Binding-site contacts:
Ligand atom CAM contacts residue NAD1 of chain 1.CA at 3.5 Å.
Ligand atom CAN contacts residue ALA197 of chain 1.I at 4.0 Å (hydrophobic).
Ligand atom CAF contacts residue MET159 of chain 1.I at 3.9 Å (hydrophobic).
Ligand atom OAL contacts residue NAD1 of chain 1.CA at 3.4 Å.
Ligand atom CAK contacts residue NAD1 of chain 1.CA at 3.5 Å.
Ligand atom CAF contacts residue ILE200 of chain 1.I at 3.9 Å (hydrophobic).
Ligand atom CAG contacts residue GLY93 of chain 1.I at 3.6 Å.
Ligand atom CAG contacts residue MET159 of chain 1.I at 3.4 Å (hydrophobic).
Ligand atom FAC contacts residue NAD1 of chain 1.CA at 3.2 Å.
Ligand atom FAD contacts residue NAD1 of chain 1.CA at 3.4 Å.
Ligand atom CAO contacts residue ALA196 of chain 1.I at 3.6 Å (hydrophobic).
Ligand atom CAO contacts residue GLY93 of chain 1.I at 4.1 Å.
Ligand atom CAE contacts residue MET159 of chain 1.I at 3.5 Å (hydrophobic).
Ligand atom FAD contacts residue ALA196 of chain 1.I at 3.3 Å.
Ligand atom CAI contacts residue TYR146 of chain 1.I at 3.9 Å (hydrophobic).
Ligand atom CAR contacts residue ALA196 of chain 1.I at 3.9 Å (hydrophobic).
Ligand atom OAB contacts residue LYS163 of chain 1.I at 4.0 Å.
Ligand atom FAC contacts residue ALA197 of chain 1.I at 3.1 Å.
Ligand atom OAB contacts residue NAD1 of chain 1.CA at 2.9 Å (h-bond).
Ligand atom CAH contacts residue ILE200 of chain 1.I at 4.0 Å (hydrophobic).
Ligand atom CAI contacts residue TYR156 of chain 1.I at 3.6 Å (hydrophobic).
Ligand atom FAC contacts residue PHE203 of chain 1.I at 3.0 Å.
Ligand atom CAG contacts residue PHE94 of chain 1.I at 3.7 Å (hydrophobic).
Ligand atom CAF contacts residue ILE100 of chain 1.I at 3.8 Å (hydrophobic).
Ligand atom OAL contacts residue ALA196 of chain 1.I at 3.7 Å.
Ligand atom FAC contacts residue ILE192 of chain 1.I at 4.1 Å.
Ligand atom OAB contacts residue TYR156 of chain 1.I at 2.7 Å (h-bond).
Ligand atom CAI contacts residue NAD1 of chain 1.CA at 3.4 Å.
Ligand atom CAO contacts residue MET159 of chain 1.I at 3.8 Å (hydrophobic).
Ligand atom CAE contacts residue ILE100 of chain 1.I at 3.9 Å (hydrophobic).
Ligand atom CAA contacts residue TYR146 of chain 1.I at 3.7 Å (hydrophobic).
Ligand atom FAD contacts residue GLY93 of chain 1.I at 3.5 Å.
Ligand atom CAN contacts residue NAD1 of chain 1.CA at 3.2 Å.
Ligand atom CAQ contacts residue NAD1 of chain 1.CA at 3.5 Å.
Ligand atom CAJ contacts residue NAD1 of chain 1.CA at 3.5 Å.
Ligand atom CAP contacts residue NAD1 of chain 1.CA at 3.4 Å.
Ligand atom CAE contacts residue ALA95 of chain 1.I at 4.0 Å (hydrophobic).
Ligand atom CAM contacts residue TYR156 of chain 1.I at 3.6 Å (hydrophobic).
Ligand atom CAK contacts residue TYR146 of chain 1.I at 3.8 Å (hydrophobic).
Ligand atom CAJ contacts residue ALA197 of chain 1.I at 3.7 Å (hydrophobic).

Sequence of chain 1.I:
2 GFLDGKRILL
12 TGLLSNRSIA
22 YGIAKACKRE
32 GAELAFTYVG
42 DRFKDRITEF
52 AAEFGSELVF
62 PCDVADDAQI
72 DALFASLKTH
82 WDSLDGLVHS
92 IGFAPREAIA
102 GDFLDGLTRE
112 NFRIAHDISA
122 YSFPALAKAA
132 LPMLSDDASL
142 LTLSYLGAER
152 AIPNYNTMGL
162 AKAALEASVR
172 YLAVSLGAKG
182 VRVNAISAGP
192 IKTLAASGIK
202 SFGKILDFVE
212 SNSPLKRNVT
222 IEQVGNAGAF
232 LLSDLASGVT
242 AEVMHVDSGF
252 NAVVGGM

This protein binds this small molecule.
Small molecule (SMILES): CCc1cc(O)c(Oc2ccccc2F)cc1F